This small molecule binds to this protein.
Small molecule (SMILES): CC(=O)N[C@H]1[C@H](O[C@H]2[C@H](O)[C@@H](NC(C)=O)CO[C@@H]2CO[C@@H]2O[C@@H](C)[C@@H](O)[C@@H](O)[C@@H]2O)O[C@H](CO)[C@@H](O[C@@H]2O[C@H](CO)[C@@H](O)[C@H](O)[C@@H]2O)[C@@H]1O

Binding-site contacts:
Ligand atom C8 contacts residue ASN548 of chain 1.B at 3.6 Å.
Ligand atom C6 contacts residue ASN549 of chain 1.B at 3.3 Å.
Ligand atom N2 contacts residue ASN548 of chain 1.B at 2.9 Å (h-bond).
Ligand atom C1 contacts residue ASN548 of chain 1.B at 1.4 Å.
Ligand atom C2 contacts residue ASN548 of chain 1.B at 2.5 Å.
Ligand atom C7 contacts residue ASN548 of chain 1.B at 3.1 Å.
Ligand atom C3 contacts residue ASN548 of chain 1.B at 3.8 Å.
Ligand atom C5 contacts residue ASN548 of chain 1.B at 3.6 Å.
Ligand atom C2 contacts residue ASN549 of chain 1.B at 4.4 Å.
Ligand atom C1 contacts residue ASN549 of chain 1.B at 3.2 Å.
Ligand atom O5 contacts residue ASN548 of chain 1.B at 2.4 Å (h-bond).
Ligand atom C4 contacts residue ASN548 of chain 1.B at 4.2 Å.
Ligand atom C5 contacts residue ASN549 of chain 1.B at 3.1 Å.
Ligand atom O7 contacts residue ASN548 of chain 1.B at 3.1 Å (h-bond).
Ligand atom C5 contacts residue ASN548 of chain 1.B at 4.4 Å.
Ligand atom O5 contacts residue ASN549 of chain 1.B at 3.3 Å (h-bond).
Ligand atom C6 contacts residue ASN548 of chain 1.B at 3.8 Å.

Sequence of chain 1.B:
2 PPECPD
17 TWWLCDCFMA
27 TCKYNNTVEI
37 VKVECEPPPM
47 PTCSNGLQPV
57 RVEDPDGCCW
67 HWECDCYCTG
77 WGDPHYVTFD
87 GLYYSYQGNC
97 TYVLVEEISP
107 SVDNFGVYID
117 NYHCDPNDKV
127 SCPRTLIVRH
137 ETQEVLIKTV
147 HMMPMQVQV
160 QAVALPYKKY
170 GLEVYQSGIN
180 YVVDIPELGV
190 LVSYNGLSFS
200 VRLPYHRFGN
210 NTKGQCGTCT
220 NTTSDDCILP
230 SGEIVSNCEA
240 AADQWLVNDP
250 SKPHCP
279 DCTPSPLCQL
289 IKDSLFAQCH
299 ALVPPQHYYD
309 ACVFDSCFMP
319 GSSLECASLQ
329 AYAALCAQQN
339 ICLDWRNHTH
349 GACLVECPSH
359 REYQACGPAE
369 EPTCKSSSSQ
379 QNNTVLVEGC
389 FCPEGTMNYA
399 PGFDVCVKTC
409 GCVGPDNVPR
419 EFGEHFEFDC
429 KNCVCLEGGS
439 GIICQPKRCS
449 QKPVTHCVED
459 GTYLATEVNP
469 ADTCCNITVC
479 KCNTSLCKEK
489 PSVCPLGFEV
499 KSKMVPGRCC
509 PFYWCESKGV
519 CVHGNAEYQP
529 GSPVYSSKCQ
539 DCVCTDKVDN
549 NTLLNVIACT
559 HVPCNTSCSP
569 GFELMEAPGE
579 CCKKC